This small molecule binds to this protein.
Small molecule (SMILES): CC(C)C[C@H](NP(=O)(O)CNC(=O)OCc1ccccc1)C(=O)N[C@@H](CN)C(=O)O

Sequence of chain 1.A:
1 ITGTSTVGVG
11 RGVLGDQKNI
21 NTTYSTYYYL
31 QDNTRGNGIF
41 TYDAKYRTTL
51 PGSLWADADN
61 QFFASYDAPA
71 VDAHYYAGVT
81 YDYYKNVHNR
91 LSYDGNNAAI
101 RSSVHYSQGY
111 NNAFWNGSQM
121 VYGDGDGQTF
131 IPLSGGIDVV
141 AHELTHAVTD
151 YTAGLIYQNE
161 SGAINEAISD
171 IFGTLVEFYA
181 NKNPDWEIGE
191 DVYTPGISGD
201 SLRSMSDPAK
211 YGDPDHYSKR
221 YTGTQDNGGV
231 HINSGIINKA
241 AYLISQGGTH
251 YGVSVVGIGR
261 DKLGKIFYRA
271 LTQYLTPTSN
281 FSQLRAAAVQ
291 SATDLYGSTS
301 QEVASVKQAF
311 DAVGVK

Binding-site contacts:
Ligand atom C24 contacts residue HIS231 of chain 1.A at 3.6 Å.
Ligand atom O1 contacts residue ZN1 of chain 1.B at 2.9 Å.
Ligand atom N23 contacts residue HIS231 of chain 1.A at 3.6 Å (h-bond).
Ligand atom O29 contacts residue HIS231 of chain 1.A at 3.5 Å.
Ligand atom C13 contacts residue PHE114 of chain 1.A at 3.7 Å (hydrophobic).
Ligand atom N26 contacts residue LEU202 of chain 1.A at 3.3 Å.
Ligand atom N4 contacts residue PHE114 of chain 1.A at 3.7 Å.
Ligand atom O27 contacts residue HIS231 of chain 1.A at 2.8 Å (h-bond).
Ligand atom O1 contacts residue ALA113 of chain 1.A at 3.5 Å (h-bond).
Ligand atom O27 contacts residue ZN1 of chain 1.B at 2.0 Å.
Ligand atom O22 contacts residue ARG203 of chain 1.A at 2.9 Å (salt-bridge).
Ligand atom O29 contacts residue ASN112 of chain 1.A at 3.0 Å (h-bond).
Ligand atom C12 contacts residue TRP115 of chain 1.A at 3.7 Å (hydrophobic).
Ligand atom N15 contacts residue ASN112 of chain 1.A at 3.1 Å (h-bond).
Ligand atom N15 contacts residue ALA113 of chain 1.A at 2.8 Å (h-bond).
Ligand atom O6 contacts residue MPD1 of chain 1.K at 3.7 Å.
Ligand atom C3 contacts residue ALA113 of chain 1.A at 3.4 Å (hydrophobic).
Ligand atom C28 contacts residue ASN112 of chain 1.A at 3.7 Å.
Ligand atom C28 contacts residue HIS231 of chain 1.A at 3.4 Å.
Ligand atom C16 contacts residue GLU143 of chain 1.A at 3.7 Å.
Ligand atom P2 contacts residue ZN1 of chain 1.B at 2.9 Å.
Ligand atom N23 contacts residue ASN112 of chain 1.A at 3.0 Å (h-bond).
Ligand atom O1 contacts residue GLU143 of chain 1.A at 2.6 Å (salt-bridge).
Ligand atom O30 contacts residue HIS231 of chain 1.A at 3.3 Å (h-bond).
Ligand atom O22 contacts residue HIS231 of chain 1.A at 3.2 Å.
Ligand atom O7 contacts residue TYR157 of chain 1.A at 3.6 Å.
Ligand atom C5 contacts residue TYR157 of chain 1.A at 3.7 Å (hydrophobic).
Ligand atom C8 contacts residue TYR157 of chain 1.A at 3.6 Å (hydrophobic).
Ligand atom O1 contacts residue HIS146 of chain 1.A at 3.3 Å (h-bond).
Ligand atom O27 contacts residue HIS142 of chain 1.A at 3.3 Å (h-bond).
Ligand atom C17 contacts residue GLU143 of chain 1.A at 3.4 Å.
Ligand atom N15 contacts residue GLU143 of chain 1.A at 3.5 Å (salt-bridge).
Ligand atom C17 contacts residue ASN112 of chain 1.A at 3.6 Å.
Ligand atom C18 contacts residue LEU202 of chain 1.A at 3.7 Å (hydrophobic).
Ligand atom P2 contacts residue ALA113 of chain 1.A at 3.4 Å.
Ligand atom C12 contacts residue ASN116 of chain 1.A at 3.6 Å.
Ligand atom O27 contacts residue GLU166 of chain 1.A at 2.9 Å (salt-bridge).
Ligand atom O27 contacts residue HIS146 of chain 1.A at 3.6 Å.
Ligand atom C21 contacts residue HIS231 of chain 1.A at 3.6 Å.
Ligand atom O27 contacts residue TYR157 of chain 1.A at 3.4 Å (h-bond).